Binding-site contacts:
Ligand atom NE2 contacts residue TRP103 of chain 1.B at 3.5 Å.
Ligand atom CB contacts residue TRP144 of chain 1.M at 3.4 Å (hydrophobic).
Ligand atom CG contacts residue TRP144 of chain 1.M at 3.4 Å (hydrophobic).
Ligand atom N contacts residue TRP144 of chain 1.M at 3.6 Å.
Ligand atom CE1 contacts residue TRP132 of chain 1.B at 3.5 Å (hydrophobic).
Ligand atom CE contacts residue VAL71 of chain 1.B at 3.3 Å (hydrophobic).
Ligand atom OE1 contacts residue LYS145 of chain 1.M at 2.7 Å (salt-bridge).
Ligand atom NE2 contacts residue LEU49 of chain 1.B at 2.9 Å (h-bond).
Ligand atom CD2 contacts residue TRP144 of chain 1.M at 3.5 Å (hydrophobic).
Ligand atom NE2 contacts residue TRP116 of chain 1.B at 3.6 Å.
Ligand atom CD contacts residue VAL71 of chain 1.B at 3.6 Å (hydrophobic).
Ligand atom OE1 contacts residue THR114 of chain 1.B at 2.7 Å (h-bond).
Ligand atom CD contacts residue ASN142 of chain 1.M at 3.4 Å.
Ligand atom CG contacts residue VAL71 of chain 1.B at 3.6 Å (hydrophobic).
Ligand atom CZ contacts residue TRP132 of chain 1.B at 3.6 Å (hydrophobic).
Ligand atom OE2 contacts residue ARG108 of chain 1.B at 2.9 Å (salt-bridge).
Ligand atom O contacts residue ALA70 of chain 1.B at 3.4 Å.
Ligand atom NE2 contacts residue SER112 of chain 1.B at 2.9 Å (h-bond).
Ligand atom O contacts residue SER69 of chain 1.B at 3.1 Å.
Ligand atom CD2 contacts residue SER112 of chain 1.B at 3.6 Å.
Ligand atom CE2 contacts residue TRP144 of chain 1.M at 3.4 Å (hydrophobic).
Ligand atom CB contacts residue ARG108 of chain 1.B at 3.6 Å.
Ligand atom CD contacts residue LEU49 of chain 1.B at 3.5 Å (hydrophobic).
Ligand atom O contacts residue VAL71 of chain 1.B at 3.6 Å.
Ligand atom CB contacts residue TRP103 of chain 1.B at 3.5 Å (hydrophobic).
Ligand atom OE1 contacts residue ARG108 of chain 1.B at 2.9 Å (salt-bridge).
Ligand atom NE2 contacts residue TRP132 of chain 1.B at 3.5 Å.
Ligand atom CD contacts residue SER69 of chain 1.B at 3.5 Å.
Ligand atom CG contacts residue SER69 of chain 1.B at 3.3 Å.
Ligand atom NE2 contacts residue LEU134 of chain 1.B at 3.6 Å.
Ligand atom OE2 contacts residue SER69 of chain 1.B at 2.7 Å (h-bond).
Ligand atom OE1 contacts residue ASN142 of chain 1.M at 3.4 Å (h-bond).
Ligand atom OE1 contacts residue TRP103 of chain 1.B at 3.6 Å.
Ligand atom OE2 contacts residue ASN142 of chain 1.M at 3.0 Å (h-bond).
Ligand atom CB contacts residue TYR78 of chain 1.B at 3.5 Å (hydrophobic).
Ligand atom O contacts residue SER51 of chain 1.B at 3.6 Å (h-bond).
Ligand atom CE1 contacts residue TRP103 of chain 1.B at 3.4 Å (hydrophobic).
Ligand atom OE1 contacts residue LEU49 of chain 1.B at 3.3 Å (h-bond).
Ligand atom NZ contacts residue ASN73 of chain 1.B at 3.6 Å.
Ligand atom CD contacts residue ARG108 of chain 1.B at 3.6 Å.

Sequence of chain 1.M:
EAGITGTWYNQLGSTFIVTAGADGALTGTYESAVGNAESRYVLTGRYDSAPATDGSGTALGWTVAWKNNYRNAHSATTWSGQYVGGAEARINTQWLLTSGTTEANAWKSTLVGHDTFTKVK

Sequence of chain 1.B:
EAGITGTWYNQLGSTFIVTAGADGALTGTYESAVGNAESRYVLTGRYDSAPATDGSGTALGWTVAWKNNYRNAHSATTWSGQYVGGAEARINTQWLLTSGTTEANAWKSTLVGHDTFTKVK

This protein binds this small molecule.
Small molecule (SMILES): CC(C)[C@H](NC(=O)[C@H](CC1=c2ccccc2=NC1)NC(=O)[C@@H](N)CCC(=O)O)C(=O)N[C@@H](Cc1cnc[nH]1)C(=O)N1CCC[C@H]1C(=O)N[C@@H](CCC(N)=O)C(=O)N[C@@H](Cc1ccccc1)C(=O)N[C@@H](CCC(=O)O)C(=O)N[C@@H](CCC(N)=O)C(=O)N[C@@H](CCCCN)C(=O)N[C@@H](C)C=O